This small molecule binds to this protein.
Small molecule (SMILES): Cc1ccc(C(=O)Nc2ccc(S(=O)(=O)O)c3cccc(S(=O)(=O)O)c23)cc1NC(=O)c1cccc([N+](=O)[O-])c1

Binding-site contacts:
Ligand atom CAA contacts residue ARG392 of chain 2.D at 3.8 Å.
Ligand atom OAB contacts residue ARG392 of chain 2.D at 2.7 Å (salt-bridge).
Ligand atom CBB contacts residue ARG392 of chain 2.D at 3.5 Å.
Ligand atom CAR contacts residue GLN414 of chain 2.D at 3.8 Å.
Ligand atom CBD contacts residue ARG392 of chain 2.D at 3.5 Å.
Ligand atom CAM contacts residue TRP417 of chain 2.D at 3.4 Å (hydrophobic).
Ligand atom CBK contacts residue GLN414 of chain 2.D at 3.8 Å.
Ligand atom OAB contacts residue LEU391 of chain 2.D at 3.9 Å.
Ligand atom CAS contacts residue LYS419 of chain 2.D at 3.4 Å.
Ligand atom CAT contacts residue LYS419 of chain 2.D at 3.9 Å.
Ligand atom OAH contacts residue THR418 of chain 2.D at 3.3 Å (h-bond).
Ligand atom NBL contacts residue MET221 of chain 2.D at 3.9 Å.
Ligand atom CAW contacts residue ARG393 of chain 2.D at 3.7 Å.
Ligand atom OAH contacts residue LYS419 of chain 2.D at 2.8 Å (salt-bridge).
Ligand atom CBI contacts residue GLN414 of chain 2.D at 3.9 Å.
Ligand atom CBJ contacts residue GLN414 of chain 2.D at 4.0 Å.
Ligand atom OAB contacts residue ARG393 of chain 2.D at 3.4 Å (salt-bridge).
Ligand atom CAR contacts residue LEU169 of chain 2.D at 3.9 Å (hydrophobic).
Ligand atom CBE contacts residue ARG392 of chain 2.D at 3.6 Å.
Ligand atom CAQ contacts residue ARG392 of chain 2.D at 3.8 Å.
Ligand atom OAJ contacts residue MET221 of chain 2.D at 3.5 Å (h-bond).
Ligand atom CAL contacts residue TYR341 of chain 2.D at 3.9 Å (hydrophobic).
Ligand atom CAV contacts residue ARG392 of chain 2.D at 3.4 Å.
Ligand atom CAU contacts residue TRP417 of chain 2.D at 3.7 Å (hydrophobic).
Ligand atom OAJ contacts residue MET219 of chain 2.D at 3.4 Å (h-bond).
Ligand atom CBF contacts residue LYS419 of chain 2.D at 3.6 Å.
Ligand atom CAU contacts residue ARG436 of chain 2.D at 3.6 Å.
Ligand atom OAK contacts residue ARG393 of chain 2.D at 3.5 Å (salt-bridge).
Ligand atom OAE contacts residue GLN439 of chain 2.D at 3.7 Å.
Ligand atom OAE contacts residue ARG436 of chain 2.D at 2.8 Å (salt-bridge).
Ligand atom OAD contacts residue GLN439 of chain 2.D at 3.4 Å.
Ligand atom NAY contacts residue LYS419 of chain 2.D at 3.8 Å.
Ligand atom CBK contacts residue LYS419 of chain 2.D at 3.7 Å.
Ligand atom CAR contacts residue PHE29 of chain 2.D at 3.8 Å (hydrophobic).
Ligand atom OAK contacts residue MET221 of chain 2.D at 3.1 Å.
Ligand atom CBJ contacts residue LYS419 of chain 2.D at 3.9 Å.
Ligand atom CAZ contacts residue ARG392 of chain 2.D at 3.8 Å.
Ligand atom OAF contacts residue ARG392 of chain 2.D at 3.5 Å (salt-bridge).
Ligand atom OAI contacts residue LEU169 of chain 2.D at 3.2 Å.
Ligand atom CAO contacts residue ARG392 of chain 2.D at 3.7 Å.

Sequence of chain 2.D:
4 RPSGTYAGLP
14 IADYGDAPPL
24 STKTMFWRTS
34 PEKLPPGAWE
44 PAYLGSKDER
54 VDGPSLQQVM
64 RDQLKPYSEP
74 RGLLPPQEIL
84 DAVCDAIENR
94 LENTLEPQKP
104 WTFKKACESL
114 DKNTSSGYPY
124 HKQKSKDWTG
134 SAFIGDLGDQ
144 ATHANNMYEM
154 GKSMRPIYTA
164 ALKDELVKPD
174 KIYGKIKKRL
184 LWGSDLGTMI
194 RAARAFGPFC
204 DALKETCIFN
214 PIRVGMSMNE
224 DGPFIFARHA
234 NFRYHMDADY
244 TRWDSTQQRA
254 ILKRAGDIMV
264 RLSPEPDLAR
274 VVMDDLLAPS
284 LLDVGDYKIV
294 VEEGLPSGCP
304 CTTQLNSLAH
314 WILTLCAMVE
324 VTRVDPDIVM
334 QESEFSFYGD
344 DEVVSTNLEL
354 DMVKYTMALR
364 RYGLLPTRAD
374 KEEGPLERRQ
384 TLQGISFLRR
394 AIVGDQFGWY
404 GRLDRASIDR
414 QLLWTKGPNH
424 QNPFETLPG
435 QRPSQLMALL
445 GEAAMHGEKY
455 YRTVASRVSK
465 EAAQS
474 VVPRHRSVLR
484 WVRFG